A small-molecule ligand and the protein it binds are described below.
Small molecule (SMILES): N[C@@H](CO)C(=O)O

Binding-site contacts:
Ligand atom CB contacts residue GLN142 of chain 1.B at 4.5 Å.
Ligand atom OXT contacts residue ASP305 of chain 1.B at 2.8 Å (salt-bridge).
Ligand atom O contacts residue ILE300 of chain 1.B at 3.9 Å.
Ligand atom C contacts residue SER299 of chain 1.B at 3.8 Å.
Ligand atom OXT contacts residue ALA302 of chain 1.B at 3.5 Å.
Ligand atom CB contacts residue ILE300 of chain 1.B at 4.3 Å (hydrophobic).
Ligand atom O contacts residue ASP305 of chain 1.B at 3.8 Å.
Ligand atom OG contacts residue ALA302 of chain 1.B at 4.3 Å.
Ligand atom C contacts residue ALA302 of chain 1.B at 3.6 Å (hydrophobic).
Ligand atom OG contacts residue GLN142 of chain 1.B at 3.5 Å (h-bond).
Ligand atom O contacts residue SER299 of chain 1.B at 2.7 Å (h-bond).
Ligand atom O contacts residue SER301 of chain 1.B at 4.3 Å.
Ligand atom O contacts residue ALA302 of chain 1.B at 4.0 Å.
Ligand atom C contacts residue ASP305 of chain 1.B at 3.6 Å.
Ligand atom OG contacts residue ARG141 of chain 1.B at 2.8 Å (salt-bridge).
Ligand atom CA contacts residue ALA302 of chain 1.B at 3.7 Å (hydrophobic).
Ligand atom OXT contacts residue SER299 of chain 1.B at 4.0 Å.
Ligand atom CB contacts residue ALA302 of chain 1.B at 4.0 Å (hydrophobic).
Ligand atom CB contacts residue ARG141 of chain 1.B at 4.2 Å.

Sequence of chain 1.B:
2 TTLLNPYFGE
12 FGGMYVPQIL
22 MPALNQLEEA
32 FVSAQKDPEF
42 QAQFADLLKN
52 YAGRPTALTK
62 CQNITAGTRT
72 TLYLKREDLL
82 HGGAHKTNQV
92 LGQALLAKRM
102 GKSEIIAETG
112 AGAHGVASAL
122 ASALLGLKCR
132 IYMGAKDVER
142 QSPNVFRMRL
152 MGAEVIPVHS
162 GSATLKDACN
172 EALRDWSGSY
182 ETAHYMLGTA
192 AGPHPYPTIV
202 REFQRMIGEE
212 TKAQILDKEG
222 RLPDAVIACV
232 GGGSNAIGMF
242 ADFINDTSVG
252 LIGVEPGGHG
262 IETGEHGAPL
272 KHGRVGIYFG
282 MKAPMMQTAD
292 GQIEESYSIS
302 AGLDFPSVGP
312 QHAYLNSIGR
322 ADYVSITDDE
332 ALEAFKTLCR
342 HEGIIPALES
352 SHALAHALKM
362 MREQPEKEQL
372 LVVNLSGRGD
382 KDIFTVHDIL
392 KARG